Sequence of chain 1.E:
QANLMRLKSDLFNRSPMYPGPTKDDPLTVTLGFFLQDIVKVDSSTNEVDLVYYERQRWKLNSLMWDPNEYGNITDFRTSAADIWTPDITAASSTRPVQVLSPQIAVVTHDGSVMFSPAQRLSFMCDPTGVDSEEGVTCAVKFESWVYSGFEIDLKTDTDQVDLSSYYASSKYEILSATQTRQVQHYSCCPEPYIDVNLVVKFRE

The small molecule below binds the protein below.
Small molecule (SMILES): O=C1C[C@@H]2OCC=C3CN4CC[C@]56c7ccccc7N1[C@H]5[C@H]2[C@H]3C[C@H]46

Binding-site contacts:
Ligand atom CAP contacts residue TYR212 of chain 1.E at 4.4 Å (hydrophobic).
Ligand atom CAS contacts residue SER163 of chain 1.E at 3.6 Å.
Ligand atom CAQ contacts residue TYR212 of chain 1.E at 4.1 Å (hydrophobic).
Ligand atom CAW contacts residue TRP164 of chain 1.E at 3.6 Å (hydrophobic).
Ligand atom CAS contacts residue GLU162 of chain 1.E at 4.0 Å.
Ligand atom CAL contacts residue SER184 of chain 1.A at 3.9 Å.
Ligand atom NAH contacts residue TYR72 of chain 1.A at 3.8 Å.
Ligand atom CAX contacts residue TRP164 of chain 1.E at 3.5 Å (hydrophobic).
Ligand atom CAR contacts residue TYR212 of chain 1.E at 4.0 Å (hydrophobic).
Ligand atom CAD contacts residue SER135 of chain 1.A at 3.6 Å.
Ligand atom CAT contacts residue TYR212 of chain 1.E at 4.3 Å (hydrophobic).
Ligand atom OAJ contacts residue SER184 of chain 1.A at 3.2 Å (h-bond).
Ligand atom CAI contacts residue SER184 of chain 1.A at 3.9 Å.
Ligand atom CAL contacts residue TYR72 of chain 1.A at 4.4 Å (hydrophobic).
Ligand atom OAJ contacts residue PHE53 of chain 1.A at 3.7 Å.
Ligand atom CAI contacts residue TYR72 of chain 1.A at 3.7 Å (hydrophobic).
Ligand atom CAF contacts residue PHE53 of chain 1.A at 3.7 Å (hydrophobic).
Ligand atom NAY contacts residue SER163 of chain 1.E at 4.3 Å.
Ligand atom CAE contacts residue PHE53 of chain 1.A at 3.7 Å (hydrophobic).
Ligand atom CAL contacts residue TYR205 of chain 1.E at 4.5 Å (hydrophobic).
Ligand atom CAS contacts residue TYR212 of chain 1.E at 4.4 Å (hydrophobic).
Ligand atom OAO contacts residue TYR205 of chain 1.E at 3.3 Å (h-bond).
Ligand atom NAY contacts residue TRP164 of chain 1.E at 3.0 Å (h-bond).
Ligand atom OAJ contacts residue TYR72 of chain 1.A at 3.5 Å.
Ligand atom CAD contacts residue ARG74 of chain 1.A at 4.2 Å.
Ligand atom CAQ contacts residue GLU162 of chain 1.E at 3.3 Å.
Ligand atom CAF contacts residue TYR72 of chain 1.A at 4.1 Å (hydrophobic).
Ligand atom CAS contacts residue TRP164 of chain 1.E at 3.9 Å (hydrophobic).
Ligand atom CAA contacts residue TYR72 of chain 1.A at 4.0 Å (hydrophobic).
Ligand atom CAC contacts residue SER135 of chain 1.A at 3.7 Å.
Ligand atom CAV contacts residue TRP164 of chain 1.E at 3.8 Å (hydrophobic).
Ligand atom CAU contacts residue TYR212 of chain 1.E at 4.2 Å (hydrophobic).
Ligand atom CAX contacts residue GLU162 of chain 1.E at 3.6 Å.
Ligand atom NAY contacts residue GLU162 of chain 1.E at 4.4 Å.
Ligand atom CAE contacts residue ARG74 of chain 1.A at 4.3 Å.
Ligand atom CAM contacts residue TYR205 of chain 1.E at 3.8 Å (hydrophobic).
Ligand atom CAR contacts residue GLU162 of chain 1.E at 4.1 Å.
Ligand atom CAP contacts residue TYR205 of chain 1.E at 3.1 Å (hydrophobic).
Ligand atom CAP contacts residue GLU162 of chain 1.E at 3.7 Å.
Ligand atom OAO contacts residue GLU162 of chain 1.E at 4.2 Å.

Sequence of chain 1.A:
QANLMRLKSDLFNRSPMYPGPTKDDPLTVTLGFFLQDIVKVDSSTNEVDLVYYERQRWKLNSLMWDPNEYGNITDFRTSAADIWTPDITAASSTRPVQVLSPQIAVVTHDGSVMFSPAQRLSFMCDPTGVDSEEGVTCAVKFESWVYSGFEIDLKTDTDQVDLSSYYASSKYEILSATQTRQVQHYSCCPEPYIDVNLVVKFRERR